Sequence of chain 1.A:
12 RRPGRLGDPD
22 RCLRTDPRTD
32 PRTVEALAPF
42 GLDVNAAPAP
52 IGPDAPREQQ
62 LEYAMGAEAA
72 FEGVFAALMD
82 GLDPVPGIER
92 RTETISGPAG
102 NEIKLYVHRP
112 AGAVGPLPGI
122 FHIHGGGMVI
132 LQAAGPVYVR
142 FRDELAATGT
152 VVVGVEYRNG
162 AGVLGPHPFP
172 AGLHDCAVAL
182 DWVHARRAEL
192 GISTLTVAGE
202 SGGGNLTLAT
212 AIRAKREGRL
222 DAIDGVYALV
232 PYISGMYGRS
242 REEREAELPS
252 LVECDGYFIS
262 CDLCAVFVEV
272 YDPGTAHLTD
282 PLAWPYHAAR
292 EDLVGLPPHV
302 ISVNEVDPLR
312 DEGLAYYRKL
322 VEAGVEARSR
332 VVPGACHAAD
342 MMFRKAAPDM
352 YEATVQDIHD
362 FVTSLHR

Binding-site contacts:
Ligand atom C8 contacts residue CYS265 of chain 1.A at 4.0 Å (hydrophobic).
Ligand atom C3 contacts residue GLY127 of chain 1.A at 4.0 Å.
Ligand atom C7 contacts residue PHE259 of chain 1.A at 4.2 Å (hydrophobic).
Ligand atom O2 contacts residue GLY127 of chain 1.A at 2.8 Å.
Ligand atom C8A contacts residue ILE260 of chain 1.A at 3.9 Å (hydrophobic).
Ligand atom O1 contacts residue HEE1 of chain 1.C at 3.7 Å.
Ligand atom O1' contacts residue SER261 of chain 1.A at 2.8 Å (h-bond).
Ligand atom C4A contacts residue PHE72 of chain 1.A at 4.3 Å (hydrophobic).
Ligand atom C5 contacts residue PHE259 of chain 1.A at 4.1 Å (hydrophobic).
Ligand atom C8 contacts residue LEU264 of chain 1.A at 4.1 Å (hydrophobic).
Ligand atom CM4 contacts residue PHE72 of chain 1.A at 3.4 Å (hydrophobic).
Ligand atom C8 contacts residue ILE260 of chain 1.A at 3.7 Å (hydrophobic).
Ligand atom O2 contacts residue PHE268 of chain 1.A at 4.0 Å.
Ligand atom C3 contacts residue ILE131 of chain 1.A at 4.0 Å (hydrophobic).
Ligand atom O2 contacts residue GLY128 of chain 1.A at 2.8 Å (h-bond).
Ligand atom C4A contacts residue ILE260 of chain 1.A at 4.0 Å (hydrophobic).
Ligand atom C8A contacts residue PHE268 of chain 1.A at 3.9 Å (hydrophobic).
Ligand atom C5 contacts residue ILE260 of chain 1.A at 3.8 Å (hydrophobic).
Ligand atom C2 contacts residue GLY127 of chain 1.A at 4.0 Å.
Ligand atom O1 contacts residue PHE268 of chain 1.A at 3.5 Å.
Ligand atom C7 contacts residue SER261 of chain 1.A at 3.9 Å.
Ligand atom O1' contacts residue PHE259 of chain 1.A at 4.3 Å.
Ligand atom O2 contacts residue HEE1 of chain 1.C at 3.5 Å (h-bond).
Ligand atom CM4 contacts residue HEE1 of chain 1.C at 4.2 Å.
Ligand atom C2 contacts residue GLY128 of chain 1.A at 4.1 Å.
Ligand atom C5 contacts residue PHE72 of chain 1.A at 3.4 Å (hydrophobic).
Ligand atom O1' contacts residue LEU264 of chain 1.A at 3.6 Å.
Ligand atom C7 contacts residue ILE260 of chain 1.A at 3.7 Å (hydrophobic).
Ligand atom C2 contacts residue PHE268 of chain 1.A at 3.8 Å (hydrophobic).
Ligand atom C6 contacts residue LEU264 of chain 1.A at 4.2 Å (hydrophobic).
Ligand atom C6 contacts residue PHE72 of chain 1.A at 3.8 Å (hydrophobic).
Ligand atom C2 contacts residue HEE1 of chain 1.C at 3.6 Å.
Ligand atom O1' contacts residue ILE260 of chain 1.A at 3.4 Å.
Ligand atom C6 contacts residue ILE260 of chain 1.A at 3.7 Å (hydrophobic).
Ligand atom C6 contacts residue PHE259 of chain 1.A at 3.5 Å (hydrophobic).
Ligand atom C7 contacts residue LEU264 of chain 1.A at 3.8 Å (hydrophobic).
Ligand atom C8 contacts residue PHE268 of chain 1.A at 4.2 Å (hydrophobic).
Ligand atom C3 contacts residue HEE1 of chain 1.C at 3.9 Å.
Ligand atom O2 contacts residue ILE131 of chain 1.A at 4.3 Å.
Ligand atom CM4 contacts residue PHE76 of chain 1.A at 4.0 Å (hydrophobic).

The small molecule below binds the protein below.
Small molecule (SMILES): Cc1cc(=O)oc2cc(O)ccc12